Sequence of chain 3.A:
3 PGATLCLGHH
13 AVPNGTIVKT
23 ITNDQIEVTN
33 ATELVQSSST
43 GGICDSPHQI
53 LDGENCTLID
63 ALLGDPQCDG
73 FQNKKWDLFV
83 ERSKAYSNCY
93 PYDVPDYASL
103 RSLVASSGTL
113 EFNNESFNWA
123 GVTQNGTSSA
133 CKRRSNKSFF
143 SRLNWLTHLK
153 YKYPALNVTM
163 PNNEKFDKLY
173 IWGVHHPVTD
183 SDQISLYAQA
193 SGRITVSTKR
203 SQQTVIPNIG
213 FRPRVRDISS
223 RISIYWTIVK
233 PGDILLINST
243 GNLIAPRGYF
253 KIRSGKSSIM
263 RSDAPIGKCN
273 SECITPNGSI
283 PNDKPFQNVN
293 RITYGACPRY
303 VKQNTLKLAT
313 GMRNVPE

A small-molecule ligand and the protein it binds are described below.
Small molecule (SMILES): CC(=O)N[C@H]1[C@H](O[C@H]2[C@H](O)[C@@H](NC(C)=O)CO[C@@H]2CO)O[C@H](CO)[C@@H](O)[C@@H]1O

Binding-site contacts:
Ligand atom C1 contacts residue ASN292 of chain 3.A at 4.0 Å.
Ligand atom C7 contacts residue VAL291 of chain 3.A at 4.4 Å (hydrophobic).
Ligand atom C8 contacts residue VAL291 of chain 3.A at 4.3 Å (hydrophobic).
Ligand atom C8 contacts residue ASN279 of chain 3.A at 4.5 Å.
Ligand atom C2 contacts residue ASN279 of chain 3.A at 2.5 Å.
Ligand atom C7 contacts residue ASN279 of chain 3.A at 3.2 Å.
Ligand atom C2 contacts residue VAL291 of chain 3.A at 3.9 Å (hydrophobic).
Ligand atom C3 contacts residue VAL291 of chain 3.A at 4.0 Å (hydrophobic).
Ligand atom C1 contacts residue ASN279 of chain 3.A at 1.4 Å.
Ligand atom C5 contacts residue ASN292 of chain 3.A at 3.8 Å.
Ligand atom C8 contacts residue SER39 of chain 3.A at 3.5 Å.
Ligand atom C5 contacts residue VAL291 of chain 3.A at 4.3 Å (hydrophobic).
Ligand atom O5 contacts residue ASN292 of chain 3.A at 3.6 Å.
Ligand atom C3 contacts residue ASN279 of chain 3.A at 3.8 Å.
Ligand atom O7 contacts residue ASN279 of chain 3.A at 3.1 Å (h-bond).
Ligand atom C4 contacts residue ASN279 of chain 3.A at 4.2 Å.
Ligand atom N2 contacts residue VAL291 of chain 3.A at 3.5 Å (h-bond).
Ligand atom C1 contacts residue VAL291 of chain 3.A at 3.5 Å (hydrophobic).
Ligand atom O5 contacts residue ASN279 of chain 3.A at 2.4 Å (h-bond).
Ligand atom C6 contacts residue ASN292 of chain 3.A at 3.9 Å.
Ligand atom O5 contacts residue VAL291 of chain 3.A at 4.3 Å.
Ligand atom C5 contacts residue ASN279 of chain 3.A at 3.6 Å.
Ligand atom N2 contacts residue ASN279 of chain 3.A at 3.0 Å (h-bond).